A protein and the small-molecule ligand that binds it are described below.
Small molecule (SMILES): Nc1ccn([C@H]2C[C@H](O[P](=O)(O)OC[C@H]3O[C@@H](n4ccc(N)nc4=O)C[C@@H]3O[P](=O)(O)OC[C@H]3O[C@@H](n4ccc(N)nc4=O)C[C@@H]3O[P](=O)(O)OC[C@H]3O[C@@H](n4ccc(N)nc4=O)C[C@@H]3O[P](=O)(O)OC[C@H]3O[C@@H](n4cnc5c(=O)nc(N)[nH]c54)C[C@@H]3O[P](=O)(O)OC[C@H]3O[C@@H](n4cnc5c(=O)nc(N)[nH]c54)C[C@@H]3O[P](=O)(O)OC[C@H]3O[C@@H](n4cnc5c(=O)nc(N)[nH]c54)C[C@@H]3O[P](=O)(O)OC[C@H]3O[C@@H](n4cnc5c(=O)nc(N)[nH]c54)C[C@@H]3O[P](=O)(O)OC[C@H]3O[C@@H](n4cnc5c(=O)nc(N)[nH]c54)C[C@@H]3O)[C@@H](CO)O2)c(=O)n1

Binding-site contacts:
Ligand atom N4 contacts residue DG7 of chain 1.C at 3.0 Å (h-bond).
Ligand atom N1 contacts residue DC5 of chain 1.C at 2.9 Å (h-bond).
Ligand atom N2 contacts residue DC2 of chain 1.C at 3.0 Å (h-bond).
Ligand atom N2 contacts residue DC4 of chain 1.C at 2.9 Å (h-bond).
Ligand atom OP1 contacts residue ALA160 of chain 1.F at 3.2 Å.
Ligand atom C4' contacts residue ASP28 of chain 1.F at 3.1 Å.
Ligand atom N2 contacts residue DC3 of chain 1.C at 2.9 Å (h-bond).
Ligand atom C6 contacts residue TYR249 of chain 1.F at 3.4 Å (hydrophobic).
Ligand atom N4 contacts residue THR248 of chain 1.F at 2.9 Å (h-bond).
Ligand atom N2 contacts residue DC1 of chain 1.C at 2.9 Å (h-bond).
Ligand atom N4 contacts residue DG9 of chain 1.C at 3.0 Å (h-bond).
Ligand atom OP1 contacts residue LYS161 of chain 1.F at 2.9 Å (salt-bridge).
Ligand atom N4 contacts residue TYR249 of chain 1.F at 3.2 Å (h-bond).
Ligand atom N7 contacts residue SER251 of chain 1.F at 2.9 Å (h-bond).
Ligand atom N1 contacts residue DC4 of chain 1.C at 3.0 Å (h-bond).
Ligand atom N1 contacts residue DC2 of chain 1.C at 3.0 Å (h-bond).
Ligand atom C5 contacts residue THR248 of chain 1.F at 3.3 Å.
Ligand atom O6 contacts residue DC4 of chain 1.C at 2.9 Å (h-bond).
Ligand atom N1 contacts residue DC1 of chain 1.C at 2.9 Å (h-bond).
Ligand atom O6 contacts residue DC1 of chain 1.C at 2.8 Å (h-bond).
Ligand atom N1 contacts residue DC3 of chain 1.C at 3.0 Å (h-bond).
Ligand atom N3 contacts residue DG9 of chain 1.C at 3.0 Å (h-bond).
Ligand atom OP2 contacts residue ALA160 of chain 1.F at 2.9 Å (h-bond).
Ligand atom O2 contacts residue DG9 of chain 1.C at 2.9 Å (h-bond).
Ligand atom O6 contacts residue DC2 of chain 1.C at 2.8 Å (h-bond).
Ligand atom O6 contacts residue DC3 of chain 1.C at 2.9 Å (h-bond).
Ligand atom OP1 contacts residue VAL25 of chain 1.F at 3.2 Å.
Ligand atom O2 contacts residue DG8 of chain 1.C at 2.9 Å (h-bond).
Ligand atom N3 contacts residue DG8 of chain 1.C at 2.9 Å (h-bond).
Ligand atom O2 contacts residue DG7 of chain 1.C at 2.9 Å (h-bond).
Ligand atom N2 contacts residue DC5 of chain 1.C at 2.8 Å (h-bond).
Ligand atom C4 contacts residue DG7 of chain 1.C at 3.3 Å.
Ligand atom N3 contacts residue DG7 of chain 1.C at 2.9 Å (h-bond).
Ligand atom N4 contacts residue DG6 of chain 1.C at 3.0 Å (h-bond).
Ligand atom O2 contacts residue DG6 of chain 1.C at 2.7 Å (h-bond).
Ligand atom C2 contacts residue DG7 of chain 1.C at 3.3 Å.
Ligand atom N4 contacts residue DG8 of chain 1.C at 2.9 Å (h-bond).
Ligand atom O6 contacts residue DG6 of chain 1.C at 3.4 Å.
Ligand atom N3 contacts residue DG6 of chain 1.C at 2.9 Å (h-bond).
Ligand atom O6 contacts residue DC5 of chain 1.C at 2.9 Å (h-bond).

Sequence of chain 1.F:
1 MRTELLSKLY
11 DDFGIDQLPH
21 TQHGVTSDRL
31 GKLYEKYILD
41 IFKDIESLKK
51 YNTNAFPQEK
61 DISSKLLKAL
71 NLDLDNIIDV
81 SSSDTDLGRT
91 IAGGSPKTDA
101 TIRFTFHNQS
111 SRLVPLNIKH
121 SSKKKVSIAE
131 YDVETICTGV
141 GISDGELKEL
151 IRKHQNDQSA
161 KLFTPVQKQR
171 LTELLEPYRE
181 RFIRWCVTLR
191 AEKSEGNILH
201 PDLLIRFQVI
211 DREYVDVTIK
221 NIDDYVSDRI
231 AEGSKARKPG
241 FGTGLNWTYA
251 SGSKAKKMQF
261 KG